This protein binds this small molecule.
Small molecule (SMILES): CCCCCCCCCCCC[N+](C)(C)CCCS(=O)(=O)O

Sequence of chain 1.B:
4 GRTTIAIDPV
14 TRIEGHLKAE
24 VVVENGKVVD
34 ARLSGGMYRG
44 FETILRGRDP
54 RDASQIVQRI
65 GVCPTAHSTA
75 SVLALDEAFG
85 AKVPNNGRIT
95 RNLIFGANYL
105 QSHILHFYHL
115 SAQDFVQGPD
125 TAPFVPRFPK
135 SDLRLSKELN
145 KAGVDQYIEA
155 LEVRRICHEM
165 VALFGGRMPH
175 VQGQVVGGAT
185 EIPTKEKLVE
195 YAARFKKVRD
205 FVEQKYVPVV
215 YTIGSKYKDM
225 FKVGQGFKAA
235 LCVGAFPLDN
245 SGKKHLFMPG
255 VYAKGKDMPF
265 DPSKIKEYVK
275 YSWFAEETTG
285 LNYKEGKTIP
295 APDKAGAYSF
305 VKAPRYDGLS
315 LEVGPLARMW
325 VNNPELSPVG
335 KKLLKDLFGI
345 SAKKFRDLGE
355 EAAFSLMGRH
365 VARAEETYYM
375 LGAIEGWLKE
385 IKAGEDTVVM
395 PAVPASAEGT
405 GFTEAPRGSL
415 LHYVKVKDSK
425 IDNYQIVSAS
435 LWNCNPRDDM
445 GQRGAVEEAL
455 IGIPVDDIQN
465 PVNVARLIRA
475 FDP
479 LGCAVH

Binding-site contacts:
Ligand atom C6 contacts residue LEU25 of chain 1.A at 3.9 Å (hydrophobic).
Ligand atom C13 contacts residue ILE33 of chain 1.A at 4.3 Å (hydrophobic).
Ligand atom C11 contacts residue C151 of chain 1.G at 3.9 Å.
Ligand atom C8 contacts residue LEU25 of chain 1.A at 4.1 Å (hydrophobic).
Ligand atom C9 contacts residue LEU37 of chain 1.A at 4.3 Å (hydrophobic).
Ligand atom C6 contacts residue SER22 of chain 1.A at 3.0 Å.
Ligand atom C9 contacts residue LEU26 of chain 1.A at 4.3 Å (hydrophobic).
Ligand atom C7 contacts residue SER22 of chain 1.A at 4.4 Å.
Ligand atom C8 contacts residue LEU43 of chain 1.A at 3.9 Å (hydrophobic).
Ligand atom C16 contacts residue ILE33 of chain 1.A at 3.8 Å (hydrophobic).
Ligand atom C12 contacts residue ILE33 of chain 1.A at 4.0 Å (hydrophobic).
Ligand atom C13 contacts residue LEU37 of chain 1.A at 4.0 Å (hydrophobic).
Ligand atom C10 contacts residue LEU37 of chain 1.A at 4.0 Å (hydrophobic).
Ligand atom C7 contacts residue HIS46 of chain 1.A at 3.5 Å.
Ligand atom C6 contacts residue HIS46 of chain 1.A at 4.2 Å.
Ligand atom C15 contacts residue ILE33 of chain 1.A at 3.9 Å (hydrophobic).
Ligand atom C10 contacts residue LEU25 of chain 1.A at 4.1 Å (hydrophobic).
Ligand atom C16 contacts residue GLU156 of chain 1.B at 3.9 Å.
Ligand atom C6 contacts residue TRP12 of chain 1.A at 4.5 Å (hydrophobic).
Ligand atom C10 contacts residue LEU26 of chain 1.A at 3.8 Å (hydrophobic).
Ligand atom C8 contacts residue HIS46 of chain 1.A at 4.1 Å.
Ligand atom C9 contacts residue LEU43 of chain 1.A at 4.3 Å (hydrophobic).
Ligand atom C14 contacts residue ILE33 of chain 1.A at 3.9 Å (hydrophobic).
Ligand atom C9 contacts residue C151 of chain 1.G at 3.7 Å.
Ligand atom C10 contacts residue C151 of chain 1.G at 4.5 Å.
Ligand atom C11 contacts residue LEU37 of chain 1.A at 3.5 Å (hydrophobic).
Ligand atom C13 contacts residue C151 of chain 1.G at 4.2 Å.
Ligand atom C6 contacts residue LEU26 of chain 1.A at 3.9 Å (hydrophobic).
Ligand atom C12 contacts residue LEU25 of chain 1.A at 4.1 Å (hydrophobic).
Ligand atom C11 contacts residue LEU26 of chain 1.A at 3.6 Å (hydrophobic).
Ligand atom C15 contacts residue LEU155 of chain 1.B at 4.5 Å (hydrophobic).
Ligand atom C12 contacts residue LEU26 of chain 1.A at 4.1 Å (hydrophobic).
Ligand atom C16 contacts residue SER28 of chain 1.A at 4.4 Å.
Ligand atom C12 contacts residue LEU37 of chain 1.A at 3.8 Å (hydrophobic).

Sequence of chain 1.A:
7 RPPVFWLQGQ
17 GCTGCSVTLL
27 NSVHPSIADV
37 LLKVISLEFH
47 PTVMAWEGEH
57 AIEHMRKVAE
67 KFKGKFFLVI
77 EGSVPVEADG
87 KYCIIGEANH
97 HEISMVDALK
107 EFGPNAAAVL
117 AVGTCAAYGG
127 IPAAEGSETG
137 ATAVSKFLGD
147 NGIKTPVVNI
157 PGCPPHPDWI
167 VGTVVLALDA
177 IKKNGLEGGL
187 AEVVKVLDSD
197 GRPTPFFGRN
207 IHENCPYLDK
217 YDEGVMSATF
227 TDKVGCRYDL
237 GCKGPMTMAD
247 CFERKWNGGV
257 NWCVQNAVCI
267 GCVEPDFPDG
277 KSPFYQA